The small molecule below binds the protein below.
Small molecule (SMILES): OCc1ccccc1O[C@@H]1O[C@H](CO)[C@@H](O)[C@H](O)[C@H]1O

Sequence of chain 1.A:
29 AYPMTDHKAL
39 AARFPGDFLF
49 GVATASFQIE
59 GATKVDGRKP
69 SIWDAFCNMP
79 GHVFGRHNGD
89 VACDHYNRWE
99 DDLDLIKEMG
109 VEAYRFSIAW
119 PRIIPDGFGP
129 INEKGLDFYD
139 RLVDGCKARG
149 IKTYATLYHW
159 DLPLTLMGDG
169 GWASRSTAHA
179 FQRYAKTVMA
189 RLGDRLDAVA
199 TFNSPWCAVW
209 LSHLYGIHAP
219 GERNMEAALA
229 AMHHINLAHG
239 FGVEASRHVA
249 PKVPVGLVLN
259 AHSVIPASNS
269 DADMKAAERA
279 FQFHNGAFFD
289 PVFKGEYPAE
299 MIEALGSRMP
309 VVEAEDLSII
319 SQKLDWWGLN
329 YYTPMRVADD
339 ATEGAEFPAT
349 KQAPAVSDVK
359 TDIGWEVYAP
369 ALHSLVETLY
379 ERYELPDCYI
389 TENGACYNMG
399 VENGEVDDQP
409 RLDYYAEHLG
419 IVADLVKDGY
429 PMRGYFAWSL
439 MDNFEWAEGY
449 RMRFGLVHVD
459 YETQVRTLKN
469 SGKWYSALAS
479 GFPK

Binding-site contacts:
Ligand atom C4 contacts residue TRP444 of chain 1.A at 3.6 Å (hydrophobic).
Ligand atom C4 contacts residue TRP436 of chain 1.A at 3.7 Å (hydrophobic).
Ligand atom O6 contacts residue TRP444 of chain 1.A at 4.0 Å.
Ligand atom C6 contacts residue TRP363 of chain 1.A at 4.0 Å (hydrophobic).
Ligand atom O3 contacts residue TRP436 of chain 1.A at 3.3 Å.
Ligand atom C5 contacts residue GLU443 of chain 1.A at 3.6 Å.
Ligand atom O2 contacts residue ASN201 of chain 1.A at 3.5 Å (h-bond).
Ligand atom O3 contacts residue TRP444 of chain 1.A at 3.1 Å (h-bond).
Ligand atom C1 contacts residue TRP158 of chain 1.A at 4.1 Å (hydrophobic).
Ligand atom CAO contacts residue CYS205 of chain 1.A at 3.7 Å (hydrophobic).
Ligand atom C3 contacts residue GLU390 of chain 1.A at 3.5 Å.
Ligand atom O4 contacts residue TRP436 of chain 1.A at 2.7 Å (h-bond).
Ligand atom O2 contacts residue GLU390 of chain 1.A at 2.9 Å (salt-bridge).
Ligand atom C6 contacts residue GLU443 of chain 1.A at 2.9 Å.
Ligand atom O2 contacts residue ASN328 of chain 1.A at 4.1 Å.
Ligand atom OAA contacts residue HIS216 of chain 1.A at 3.7 Å.
Ligand atom C3 contacts residue TRP436 of chain 1.A at 3.7 Å (hydrophobic).
Ligand atom O4 contacts residue GLN56 of chain 1.A at 3.2 Å (h-bond).
Ligand atom O2 contacts residue HIS157 of chain 1.A at 3.6 Å.
Ligand atom CAJ contacts residue HIS216 of chain 1.A at 3.6 Å.
Ligand atom O1 contacts residue CYS205 of chain 1.A at 3.9 Å.
Ligand atom C6 contacts residue PHE452 of chain 1.A at 3.6 Å (hydrophobic).
Ligand atom C2 contacts residue GLU390 of chain 1.A at 3.5 Å.
Ligand atom O4 contacts residue GLU443 of chain 1.A at 2.6 Å (salt-bridge).
Ligand atom C1 contacts residue GLU390 of chain 1.A at 3.9 Å.
Ligand atom C4 contacts residue GLN56 of chain 1.A at 4.0 Å.
Ligand atom CAI contacts residue CYS205 of chain 1.A at 4.0 Å (hydrophobic).
Ligand atom C4 contacts residue GLU443 of chain 1.A at 3.3 Å.
Ligand atom O6 contacts residue GLU443 of chain 1.A at 2.6 Å (salt-bridge).
Ligand atom O6 contacts residue PHE452 of chain 1.A at 4.0 Å.
Ligand atom O3 contacts residue GLN56 of chain 1.A at 2.9 Å (h-bond).
Ligand atom O2 contacts residue TRP158 of chain 1.A at 3.8 Å.
Ligand atom O4 contacts residue TRP444 of chain 1.A at 4.0 Å.
Ligand atom CAN contacts residue CYS205 of chain 1.A at 4.0 Å (hydrophobic).
Ligand atom CAG contacts residue ASN258 of chain 1.A at 3.6 Å.
Ligand atom O1 contacts residue TRP158 of chain 1.A at 3.3 Å.
Ligand atom CAI contacts residue ASN258 of chain 1.A at 3.8 Å.
Ligand atom C2 contacts residue TRP158 of chain 1.A at 3.6 Å (hydrophobic).
Ligand atom O3 contacts residue HIS157 of chain 1.A at 3.2 Å (h-bond).
Ligand atom C3 contacts residue TRP444 of chain 1.A at 3.8 Å (hydrophobic).